The small molecule below binds the protein below.
Small molecule (SMILES): N[C@@H](Cc1ccccc1)C(=O)NCC=O

Binding-site contacts:
Ligand atom CD1 contacts residue ASN492 of chain 8.OA at 3.9 Å.
Ligand atom CB contacts residue PHE496 of chain 8.OA at 3.9 Å (hydrophobic).
Ligand atom N contacts residue ARG442 of chain 8.OA at 4.2 Å.
Ligand atom CG contacts residue PHE496 of chain 8.OA at 4.0 Å (hydrophobic).
Ligand atom CB contacts residue ASN492 of chain 8.OA at 3.8 Å.
Ligand atom N contacts residue ASN492 of chain 8.OA at 3.3 Å (h-bond).
Ligand atom O contacts residue PRO438 of chain 8.OA at 4.0 Å.
Ligand atom CA contacts residue ASN492 of chain 8.OA at 3.3 Å.
Ligand atom C contacts residue ARG442 of chain 8.OA at 4.4 Å.
Ligand atom CD2 contacts residue ARG442 of chain 8.OA at 3.5 Å.
Ligand atom CA contacts residue ARG442 of chain 8.OA at 3.6 Å.
Ligand atom CE2 contacts residue ARG442 of chain 8.OA at 3.6 Å.
Ligand atom N contacts residue SER491 of chain 8.OA at 4.1 Å.
Ligand atom CD2 contacts residue PRO438 of chain 8.OA at 4.4 Å (hydrophobic).
Ligand atom CD1 contacts residue ILE434 of chain 8.OA at 4.1 Å (hydrophobic).
Ligand atom CG contacts residue GLY495 of chain 8.OA at 4.4 Å.
Ligand atom CD1 contacts residue PRO438 of chain 8.OA at 4.4 Å (hydrophobic).
Ligand atom CB contacts residue GLY495 of chain 8.OA at 3.9 Å.
Ligand atom CZ contacts residue PHE496 of chain 8.OA at 3.9 Å (hydrophobic).
Ligand atom CE1 contacts residue PHE496 of chain 8.OA at 3.6 Å (hydrophobic).
Ligand atom O contacts residue ARG442 of chain 8.OA at 4.3 Å.
Ligand atom CG contacts residue ASN492 of chain 8.OA at 4.3 Å.
Ligand atom CE2 contacts residue PRO438 of chain 8.OA at 3.7 Å (hydrophobic).
Ligand atom CE1 contacts residue ILE434 of chain 8.OA at 3.9 Å (hydrophobic).
Ligand atom CE1 contacts residue PRO438 of chain 8.OA at 3.8 Å (hydrophobic).
Ligand atom C contacts residue ASN492 of chain 8.OA at 4.0 Å.
Ligand atom CD1 contacts residue PHE496 of chain 8.OA at 3.7 Å (hydrophobic).
Ligand atom CZ contacts residue PRO438 of chain 8.OA at 3.4 Å (hydrophobic).
Ligand atom O contacts residue ASN492 of chain 8.OA at 4.2 Å.

Sequence of chain 8.OA:
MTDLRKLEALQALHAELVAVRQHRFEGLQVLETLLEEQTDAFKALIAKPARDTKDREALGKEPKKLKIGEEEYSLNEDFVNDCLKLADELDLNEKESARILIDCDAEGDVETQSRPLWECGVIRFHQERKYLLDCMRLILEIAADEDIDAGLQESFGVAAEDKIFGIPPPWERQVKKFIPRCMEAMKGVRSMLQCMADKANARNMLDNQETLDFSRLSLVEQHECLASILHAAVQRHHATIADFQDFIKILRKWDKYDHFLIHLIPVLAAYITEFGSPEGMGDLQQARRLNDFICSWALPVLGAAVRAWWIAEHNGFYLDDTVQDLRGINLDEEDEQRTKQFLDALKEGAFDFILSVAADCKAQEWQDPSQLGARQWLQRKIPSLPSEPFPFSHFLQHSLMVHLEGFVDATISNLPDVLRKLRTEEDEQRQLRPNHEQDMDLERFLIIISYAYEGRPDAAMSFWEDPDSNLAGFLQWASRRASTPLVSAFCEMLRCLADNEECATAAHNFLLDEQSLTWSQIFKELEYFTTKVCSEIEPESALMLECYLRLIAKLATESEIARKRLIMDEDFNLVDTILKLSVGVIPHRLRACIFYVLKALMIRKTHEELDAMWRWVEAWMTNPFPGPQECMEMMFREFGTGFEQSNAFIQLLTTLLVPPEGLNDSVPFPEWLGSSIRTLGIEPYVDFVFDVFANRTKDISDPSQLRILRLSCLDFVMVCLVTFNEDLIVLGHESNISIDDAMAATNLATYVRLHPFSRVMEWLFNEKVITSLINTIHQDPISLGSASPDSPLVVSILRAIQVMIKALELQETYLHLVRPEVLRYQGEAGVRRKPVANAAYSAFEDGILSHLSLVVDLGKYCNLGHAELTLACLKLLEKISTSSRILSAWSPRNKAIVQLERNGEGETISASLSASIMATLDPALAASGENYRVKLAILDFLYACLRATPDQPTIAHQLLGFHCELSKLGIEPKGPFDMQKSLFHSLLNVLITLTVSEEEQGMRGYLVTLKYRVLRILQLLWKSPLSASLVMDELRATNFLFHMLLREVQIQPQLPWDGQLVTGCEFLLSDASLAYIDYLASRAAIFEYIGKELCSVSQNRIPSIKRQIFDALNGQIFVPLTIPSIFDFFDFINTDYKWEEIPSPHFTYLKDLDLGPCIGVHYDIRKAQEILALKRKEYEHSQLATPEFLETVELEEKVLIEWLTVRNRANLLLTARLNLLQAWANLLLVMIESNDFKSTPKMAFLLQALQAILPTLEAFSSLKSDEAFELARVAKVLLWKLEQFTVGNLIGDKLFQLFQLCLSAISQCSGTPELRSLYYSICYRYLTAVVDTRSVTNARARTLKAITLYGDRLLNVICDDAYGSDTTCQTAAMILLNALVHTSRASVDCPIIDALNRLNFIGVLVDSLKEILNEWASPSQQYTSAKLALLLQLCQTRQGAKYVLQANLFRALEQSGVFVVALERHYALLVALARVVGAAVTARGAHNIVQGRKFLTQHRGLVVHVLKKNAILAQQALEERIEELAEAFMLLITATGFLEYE